This protein binds this small molecule.
Small molecule (SMILES): CN1CCN(C(=O)Nc2ccc(F)cc2)CC1

Binding-site contacts:
Ligand atom N1 contacts residue LEU285 of chain 1.A at 4.4 Å.
Ligand atom C12 contacts residue TYR46 of chain 1.A at 3.7 Å (hydrophobic).
Ligand atom C6 contacts residue LEU285 of chain 1.A at 4.0 Å (hydrophobic).
Ligand atom C12 contacts residue LEU286 of chain 1.A at 3.3 Å (hydrophobic).
Ligand atom C7 contacts residue PHE282 of chain 1.A at 3.2 Å (hydrophobic).
Ligand atom C10 contacts residue PHE283 of chain 1.A at 4.3 Å (hydrophobic).
Ligand atom C9 contacts residue LEU286 of chain 1.A at 3.3 Å (hydrophobic).
Ligand atom C10 contacts residue TYR46 of chain 1.A at 4.2 Å (hydrophobic).
Ligand atom C10 contacts residue LEU286 of chain 1.A at 3.6 Å (hydrophobic).
Ligand atom F1 contacts residue PHE283 of chain 1.A at 4.3 Å.
Ligand atom F1 contacts residue TYR46 of chain 1.A at 4.4 Å.
Ligand atom C9 contacts residue PHE282 of chain 1.A at 3.9 Å (hydrophobic).
Ligand atom C6 contacts residue LEU286 of chain 1.A at 3.8 Å (hydrophobic).
Ligand atom C5 contacts residue ASP45 of chain 1.A at 3.8 Å.
Ligand atom N1 contacts residue ASP45 of chain 1.A at 4.1 Å.
Ligand atom C3 contacts residue PHE282 of chain 1.A at 3.5 Å (hydrophobic).
Ligand atom N3 contacts residue LEU286 of chain 1.A at 3.6 Å.
Ligand atom N2 contacts residue LEU285 of chain 1.A at 3.6 Å.
Ligand atom C9 contacts residue PHE283 of chain 1.A at 3.5 Å (hydrophobic).
Ligand atom F1 contacts residue PRO86 of chain 1.A at 4.5 Å.
Ligand atom N3 contacts residue PHE282 of chain 1.A at 2.8 Å (h-bond).
Ligand atom C8 contacts residue LEU286 of chain 1.A at 2.9 Å (hydrophobic).
Ligand atom N3 contacts residue LEU285 of chain 1.A at 4.3 Å.
Ligand atom C4 contacts residue LEU285 of chain 1.A at 3.8 Å (hydrophobic).
Ligand atom C11 contacts residue TYR46 of chain 1.A at 3.1 Å (hydrophobic).
Ligand atom O1 contacts residue LEU286 of chain 1.A at 3.2 Å.
Ligand atom C2 contacts residue ASP45 of chain 1.A at 3.7 Å.
Ligand atom C12 contacts residue PHE282 of chain 1.A at 3.5 Å (hydrophobic).
Ligand atom C10 contacts residue PHE282 of chain 1.A at 4.1 Å (hydrophobic).
Ligand atom C11 contacts residue PHE282 of chain 1.A at 3.9 Å (hydrophobic).
Ligand atom C2 contacts residue PHE282 of chain 1.A at 3.7 Å (hydrophobic).
Ligand atom C8 contacts residue PHE283 of chain 1.A at 3.9 Å (hydrophobic).
Ligand atom N2 contacts residue PHE282 of chain 1.A at 4.1 Å.
Ligand atom C1 contacts residue ASP45 of chain 1.A at 4.1 Å.
Ligand atom C6 contacts residue PHE282 of chain 1.A at 3.8 Å (hydrophobic).
Ligand atom C3 contacts residue LEU285 of chain 1.A at 3.8 Å (hydrophobic).
Ligand atom F1 contacts residue PRO87 of chain 1.A at 3.6 Å.
Ligand atom C7 contacts residue LEU286 of chain 1.A at 2.9 Å (hydrophobic).
Ligand atom C8 contacts residue PHE282 of chain 1.A at 2.9 Å (hydrophobic).
Ligand atom C11 contacts residue LEU286 of chain 1.A at 3.6 Å (hydrophobic).

Sequence of chain 1.A:
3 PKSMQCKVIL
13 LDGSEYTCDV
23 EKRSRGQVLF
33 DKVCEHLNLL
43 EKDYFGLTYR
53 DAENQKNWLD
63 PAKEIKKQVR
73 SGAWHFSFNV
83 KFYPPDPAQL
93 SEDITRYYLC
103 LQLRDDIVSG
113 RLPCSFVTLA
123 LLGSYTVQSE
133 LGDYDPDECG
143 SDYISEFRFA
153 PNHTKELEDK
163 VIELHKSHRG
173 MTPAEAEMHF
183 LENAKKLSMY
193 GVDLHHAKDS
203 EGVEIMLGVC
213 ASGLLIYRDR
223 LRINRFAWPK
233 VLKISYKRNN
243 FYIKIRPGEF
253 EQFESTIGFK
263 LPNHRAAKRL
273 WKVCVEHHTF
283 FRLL